The small molecule below binds the protein below.
Small molecule (SMILES): CC(=O)N[C@H]1[C@H](O[C@H]2[C@H](O)[C@@H](NC(C)=O)CO[C@@H]2CO[C@@H]2O[C@@H](C)[C@@H](O)[C@@H](O)[C@@H]2O)O[C@H](CO)[C@@H](O)[C@@H]1O

Binding-site contacts:
Ligand atom C5 contacts residue ASN20 of chain 1.F at 3.7 Å.
Ligand atom C4 contacts residue ASN20 of chain 1.F at 4.2 Å.
Ligand atom C7 contacts residue ASN20 of chain 1.F at 3.5 Å.
Ligand atom N2 contacts residue ASN20 of chain 1.F at 2.9 Å (h-bond).
Ligand atom O7 contacts residue GLY16 of chain 1.F at 3.4 Å.
Ligand atom C2 contacts residue ASN20 of chain 1.F at 2.5 Å.
Ligand atom O7 contacts residue ASN20 of chain 1.F at 3.6 Å.
Ligand atom C1 contacts residue ASN20 of chain 1.F at 1.4 Å.
Ligand atom C3 contacts residue ASN20 of chain 1.F at 3.8 Å.
Ligand atom C8 contacts residue GLY16 of chain 1.F at 3.6 Å.
Ligand atom C7 contacts residue GLY16 of chain 1.F at 3.7 Å.
Ligand atom O5 contacts residue ASN20 of chain 1.F at 2.3 Å (h-bond).
Ligand atom C8 contacts residue PHE15 of chain 1.F at 4.0 Å (hydrophobic).

Sequence of chain 1.F:
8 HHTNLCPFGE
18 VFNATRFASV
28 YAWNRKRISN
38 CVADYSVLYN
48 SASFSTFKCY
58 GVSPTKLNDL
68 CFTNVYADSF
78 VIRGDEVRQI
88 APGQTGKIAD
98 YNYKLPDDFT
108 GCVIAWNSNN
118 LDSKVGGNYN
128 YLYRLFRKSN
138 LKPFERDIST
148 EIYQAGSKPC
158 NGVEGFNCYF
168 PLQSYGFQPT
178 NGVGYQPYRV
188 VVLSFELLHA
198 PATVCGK